Binding-site contacts:
Ligand atom O3B contacts residue LYS77 of chain 1.A at 3.2 Å (salt-bridge).
Ligand atom O3 contacts residue ASP132 of chain 1.A at 2.8 Å (salt-bridge).
Ligand atom C2 contacts residue MG1 of chain 1.C at 3.3 Å.
Ligand atom O3P contacts residue THR136 of chain 1.A at 3.5 Å.
Ligand atom C3 contacts residue ASP133 of chain 1.A at 3.4 Å.
Ligand atom O2 contacts residue MG1 of chain 1.C at 2.5 Å.
Ligand atom C5 contacts residue VAL134 of chain 1.A at 3.6 Å (hydrophobic).
Ligand atom O2B contacts residue LYS110 of chain 1.B at 3.1 Å (salt-bridge).
Ligand atom P contacts residue ALA137 of chain 1.A at 3.6 Å.
Ligand atom O1P contacts residue ALA137 of chain 1.A at 3.2 Å (h-bond).
Ligand atom PA contacts residue MG1 of chain 1.C at 3.4 Å.
Ligand atom C2 contacts residue ASP133 of chain 1.A at 3.2 Å.
Ligand atom C1 contacts residue MG1 of chain 1.C at 3.5 Å.
Ligand atom C3 contacts residue MG1 of chain 1.C at 3.5 Å.
Ligand atom O1A contacts residue MG1 of chain 1.C at 3.6 Å.
Ligand atom O3P contacts residue ALA137 of chain 1.A at 3.0 Å (h-bond).
Ligand atom O2 contacts residue ASP133 of chain 1.A at 2.6 Å (salt-bridge).
Ligand atom O2P contacts residue ALA140 of chain 1.A at 2.8 Å (h-bond).
Ligand atom O2A contacts residue HIS112 of chain 1.B at 2.7 Å (h-bond).
Ligand atom O2P contacts residue THR139 of chain 1.A at 3.3 Å (h-bond).
Ligand atom O3 contacts residue MG1 of chain 1.C at 2.6 Å.
Ligand atom O1P contacts residue THR136 of chain 1.A at 2.8 Å (h-bond).
Ligand atom C3 contacts residue VAL134 of chain 1.A at 3.7 Å (hydrophobic).
Ligand atom O3A contacts residue LYS110 of chain 1.B at 2.9 Å (salt-bridge).
Ligand atom O2B contacts residue ARG106 of chain 1.B at 2.7 Å (salt-bridge).
Ligand atom O1B contacts residue ARG106 of chain 1.B at 3.0 Å (salt-bridge).
Ligand atom O1 contacts residue MG1 of chain 1.C at 2.5 Å.
Ligand atom O1A contacts residue LYS30 of chain 1.A at 3.5 Å.
Ligand atom O2A contacts residue LYS110 of chain 1.B at 3.4 Å.
Ligand atom O1P contacts residue GLY138 of chain 1.A at 2.9 Å (h-bond).
Ligand atom PB contacts residue MG1 of chain 1.C at 3.5 Å.
Ligand atom O3A contacts residue MG1 of chain 1.C at 3.6 Å.
Ligand atom O3B contacts residue TYR76 of chain 1.A at 3.0 Å (h-bond).
Ligand atom O3B contacts residue MG1 of chain 1.C at 2.3 Å.
Ligand atom O2B contacts residue LYS77 of chain 1.A at 3.2 Å (salt-bridge).
Ligand atom O4 contacts residue LYS30 of chain 1.A at 3.2 Å.
Ligand atom O2P contacts residue LYS30 of chain 1.A at 2.8 Å (salt-bridge).
Ligand atom O2A contacts residue LYS30 of chain 1.A at 3.3 Å.
Ligand atom O3 contacts residue ALA140 of chain 1.A at 3.5 Å.
Ligand atom C4 contacts residue LYS30 of chain 1.A at 3.5 Å.

Sequence of chain 1.B:
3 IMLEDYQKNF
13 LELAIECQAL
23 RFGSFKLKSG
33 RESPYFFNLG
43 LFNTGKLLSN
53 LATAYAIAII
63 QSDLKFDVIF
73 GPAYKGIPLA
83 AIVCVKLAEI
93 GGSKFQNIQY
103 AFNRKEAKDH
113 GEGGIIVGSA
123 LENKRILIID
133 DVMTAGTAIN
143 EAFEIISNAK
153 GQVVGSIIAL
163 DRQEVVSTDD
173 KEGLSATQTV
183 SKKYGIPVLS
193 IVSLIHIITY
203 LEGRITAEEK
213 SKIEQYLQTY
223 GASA

Sequence of chain 1.A:
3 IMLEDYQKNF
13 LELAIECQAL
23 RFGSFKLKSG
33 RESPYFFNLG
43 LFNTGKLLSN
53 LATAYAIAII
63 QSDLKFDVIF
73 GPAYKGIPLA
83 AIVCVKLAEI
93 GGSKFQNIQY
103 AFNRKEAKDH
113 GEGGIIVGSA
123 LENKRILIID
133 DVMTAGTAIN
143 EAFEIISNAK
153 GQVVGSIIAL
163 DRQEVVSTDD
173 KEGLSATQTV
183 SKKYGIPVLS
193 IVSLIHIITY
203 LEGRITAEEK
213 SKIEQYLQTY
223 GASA

This small molecule binds to this protein.
Small molecule (SMILES): O=P(O)(O)OC[C@H]1O[C@H](O[P](=O)(O)OP(=O)(O)O)[C@H](O)[C@@H]1O